Binding-site contacts:
Ligand atom N2 contacts residue MET66 of chain 2.A at 2.9 Å (h-bond).
Ligand atom C6 contacts residue ASP32 of chain 1.A at 3.4 Å.
Ligand atom C14 contacts residue EDO1 of chain 1.D at 3.7 Å.
Ligand atom C9 contacts residue GLY70 of chain 2.A at 3.3 Å.
Ligand atom N2 contacts residue TYR73 of chain 2.A at 3.7 Å.
Ligand atom C16 contacts residue TYR73 of chain 2.A at 3.4 Å (hydrophobic).
Ligand atom C contacts residue GLU130 of chain 2.A at 3.7 Å.
Ligand atom C3 contacts residue EDO1 of chain 1.D at 3.6 Å.
Ligand atom C2 contacts residue CYS68 of chain 2.A at 3.4 Å (hydrophobic).
Ligand atom C5 contacts residue ALA67 of chain 2.A at 3.3 Å (hydrophobic).
Ligand atom C18 contacts residue MET66 of chain 2.A at 3.7 Å (hydrophobic).
Ligand atom N4 contacts residue ALA67 of chain 2.A at 3.4 Å (h-bond).
Ligand atom C contacts residue GLN128 of chain 2.A at 3.1 Å.
Ligand atom C17 contacts residue MET66 of chain 2.A at 3.5 Å (hydrophobic).
Ligand atom O contacts residue GLN128 of chain 2.A at 3.2 Å (h-bond).
Ligand atom C18 contacts residue ASN36 of chain 1.A at 3.6 Å.
Ligand atom C1 contacts residue GLN128 of chain 2.A at 3.3 Å.
Ligand atom C15 contacts residue TYR73 of chain 2.A at 3.5 Å (hydrophobic).
Ligand atom C18 contacts residue ALA67 of chain 2.A at 3.4 Å (hydrophobic).
Ligand atom O contacts residue MET129 of chain 2.A at 3.6 Å.
Ligand atom C18 contacts residue EDO1 of chain 1.D at 3.3 Å.
Ligand atom N contacts residue GLN128 of chain 2.A at 3.2 Å (h-bond).
Ligand atom C11 contacts residue MET66 of chain 2.A at 3.5 Å (hydrophobic).
Ligand atom CL contacts residue LEU40 of chain 1.A at 3.6 Å.
Ligand atom N4 contacts residue MET66 of chain 2.A at 3.2 Å (h-bond).
Ligand atom O1 contacts residue HIS131 of chain 2.A at 3.8 Å.
Ligand atom CL contacts residue ARG39 of chain 1.A at 3.4 Å.
Ligand atom C11 contacts residue EDO1 of chain 1.D at 3.6 Å.
Ligand atom C7 contacts residue EDO1 of chain 1.D at 3.5 Å.
Ligand atom C10 contacts residue TYR73 of chain 2.A at 3.8 Å (hydrophobic).
Ligand atom C13 contacts residue EDO1 of chain 1.D at 3.5 Å.
Ligand atom O contacts residue GLU130 of chain 2.A at 2.9 Å (salt-bridge).
Ligand atom C8 contacts residue GLY70 of chain 2.A at 3.5 Å.
Ligand atom C12 contacts residue ASN36 of chain 1.A at 3.7 Å.
Ligand atom C12 contacts residue TYR73 of chain 2.A at 3.6 Å (hydrophobic).
Ligand atom C17 contacts residue TYR73 of chain 2.A at 3.5 Å (hydrophobic).
Ligand atom N2 contacts residue ASN36 of chain 1.A at 3.6 Å (h-bond).
Ligand atom N contacts residue GLY70 of chain 2.A at 3.7 Å.
Ligand atom C2 contacts residue ALA67 of chain 2.A at 3.8 Å (hydrophobic).
Ligand atom N4 contacts residue LEU40 of chain 1.A at 3.5 Å.

A protein and the small-molecule ligand that binds it are described below.
Small molecule (SMILES): Cn1c(=O)n(CCC(C)(C)O)c2cc(Nc3ccnc(Cl)c3C#N)ccc21

Sequence of chain 2.A:
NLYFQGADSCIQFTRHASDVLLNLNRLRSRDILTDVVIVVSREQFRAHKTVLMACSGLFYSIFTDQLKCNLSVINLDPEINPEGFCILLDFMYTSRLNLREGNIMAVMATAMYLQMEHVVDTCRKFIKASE

Sequence of chain 1.A:
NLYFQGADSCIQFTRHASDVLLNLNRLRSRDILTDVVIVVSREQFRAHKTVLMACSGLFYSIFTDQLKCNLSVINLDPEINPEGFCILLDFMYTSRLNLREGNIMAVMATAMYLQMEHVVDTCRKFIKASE